Binding-site contacts:
Ligand atom C7 contacts residue PRO64 of chain 54.G at 3.8 Å (hydrophobic).
Ligand atom C5 contacts residue ASN66 of chain 54.G at 3.5 Å.
Ligand atom O7 contacts residue PRO64 of chain 54.G at 3.9 Å.
Ligand atom N2 contacts residue ASN66 of chain 54.G at 2.8 Å (h-bond).
Ligand atom C8 contacts residue PRO64 of chain 54.G at 3.4 Å (hydrophobic).
Ligand atom C2 contacts residue ASN66 of chain 54.G at 2.2 Å.
Ligand atom O7 contacts residue ASN66 of chain 54.G at 4.3 Å.
Ligand atom O5 contacts residue ASN66 of chain 54.G at 2.2 Å (h-bond).
Ligand atom N2 contacts residue PRO64 of chain 54.G at 4.3 Å.
Ligand atom C4 contacts residue ASN66 of chain 54.G at 4.0 Å.
Ligand atom C3 contacts residue ASN66 of chain 54.G at 3.6 Å.
Ligand atom C1 contacts residue ASN66 of chain 54.G at 1.4 Å.
Ligand atom C7 contacts residue ASN66 of chain 54.G at 4.0 Å.
Ligand atom C8 contacts residue GLN87 of chain 54.G at 4.5 Å.
Ligand atom N2 contacts residue ILE65 of chain 54.G at 4.4 Å.

Sequence of chain 54.G:
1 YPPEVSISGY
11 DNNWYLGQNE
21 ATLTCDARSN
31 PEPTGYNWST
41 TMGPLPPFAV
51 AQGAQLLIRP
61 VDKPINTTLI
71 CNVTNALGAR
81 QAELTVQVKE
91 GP

This protein binds this small molecule.
Small molecule (SMILES): CC(=O)N[C@H]1[C@H](O[C@H]2[C@H](O)[C@@H](NC(C)=O)CO[C@@H]2CO[C@@H]2O[C@@H](C)[C@@H](O)[C@@H](O)[C@@H]2O)O[C@H](CO)[C@@H](O[C@@H]2O[C@H](CO)[C@@H](O)[C@H](O)[C@@H]2O)[C@@H]1O